Sequence of chain 1.B:
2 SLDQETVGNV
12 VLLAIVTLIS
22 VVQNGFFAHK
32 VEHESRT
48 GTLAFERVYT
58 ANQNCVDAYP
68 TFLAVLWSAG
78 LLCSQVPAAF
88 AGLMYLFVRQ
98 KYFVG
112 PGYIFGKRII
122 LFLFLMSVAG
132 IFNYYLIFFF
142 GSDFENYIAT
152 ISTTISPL

A protein and the small-molecule ligand that binds it are described below.
Small molecule (SMILES): CC(C)c1ccc2c(c1)c(SC(C)(C)C)c(CC(C)(C)C(=O)O)n2Cc1ccc(Cl)cc1

Sequence of chain 1.C:
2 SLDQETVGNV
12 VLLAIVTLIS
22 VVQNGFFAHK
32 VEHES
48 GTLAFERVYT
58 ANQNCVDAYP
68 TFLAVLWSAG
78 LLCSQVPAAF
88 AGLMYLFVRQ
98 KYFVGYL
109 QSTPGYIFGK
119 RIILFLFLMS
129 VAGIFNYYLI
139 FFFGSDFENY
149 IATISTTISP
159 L

Binding-site contacts:
Ligand atom CL1 contacts residue PHE27 of chain 1.C at 3.8 Å.
Ligand atom C4 contacts residue ILE115 of chain 1.B at 3.8 Å (hydrophobic).
Ligand atom C1 contacts residue ILE115 of chain 1.B at 3.7 Å (hydrophobic).
Ligand atom C5 contacts residue HIS30 of chain 1.C at 4.0 Å.
Ligand atom C26 contacts residue LYS118 of chain 1.B at 4.1 Å.
Ligand atom C20 contacts residue VAL23 of chain 1.C at 4.0 Å (hydrophobic).
Ligand atom C22 contacts residue LEU122 of chain 1.B at 3.9 Å (hydrophobic).
Ligand atom C17 contacts residue ILE115 of chain 1.B at 3.7 Å (hydrophobic).
Ligand atom C16 contacts residue GLY26 of chain 1.C at 4.1 Å.
Ligand atom S31 contacts residue LEU122 of chain 1.B at 3.8 Å.
Ligand atom C14 contacts residue LYS118 of chain 1.B at 3.7 Å.
Ligand atom C6 contacts residue PHE27 of chain 1.C at 3.4 Å (hydrophobic).
Ligand atom C3 contacts residue GLY26 of chain 1.C at 3.5 Å.
Ligand atom C12 contacts residue LYS118 of chain 1.B at 3.8 Å.
Ligand atom C9 contacts residue GLY26 of chain 1.C at 4.0 Å.
Ligand atom C2 contacts residue HIS30 of chain 1.C at 3.7 Å.
Ligand atom C11 contacts residue LYS118 of chain 1.B at 3.5 Å.
Ligand atom C18 contacts residue LYS118 of chain 1.B at 3.2 Å.
Ligand atom C13 contacts residue PHE27 of chain 1.C at 4.0 Å (hydrophobic).
Ligand atom C15 contacts residue LYS118 of chain 1.B at 3.7 Å.
Ligand atom C3 contacts residue PHE27 of chain 1.C at 3.9 Å (hydrophobic).
Ligand atom C6 contacts residue GLY26 of chain 1.C at 3.5 Å.
Ligand atom C16 contacts residue THR68 of chain 1.B at 3.9 Å.
Ligand atom C10 contacts residue GLY26 of chain 1.C at 3.9 Å.
Ligand atom C4 contacts residue GLY26 of chain 1.C at 3.6 Å.
Ligand atom C23 contacts residue LYS118 of chain 1.B at 3.5 Å.
Ligand atom C8 contacts residue LYS118 of chain 1.B at 3.6 Å.
Ligand atom S31 contacts residue LYS118 of chain 1.B at 4.1 Å.
Ligand atom C1 contacts residue ALA29 of chain 1.C at 3.9 Å (hydrophobic).
Ligand atom C1 contacts residue GLY26 of chain 1.C at 3.6 Å.
Ligand atom O30 contacts residue LYS118 of chain 1.B at 2.4 Å.
Ligand atom C6 contacts residue VAL23 of chain 1.C at 4.0 Å (hydrophobic).
Ligand atom C19 contacts residue LEU122 of chain 1.B at 4.1 Å (hydrophobic).
Ligand atom C20 contacts residue VAL22 of chain 1.C at 3.8 Å (hydrophobic).
Ligand atom C22 contacts residue PHE125 of chain 1.B at 3.6 Å (hydrophobic).
Ligand atom C4 contacts residue LYS118 of chain 1.B at 3.8 Å.
Ligand atom C17 contacts residue ALA65 of chain 1.B at 3.9 Å (hydrophobic).
Ligand atom C11 contacts residue GLY26 of chain 1.C at 3.9 Å.
Ligand atom N28 contacts residue LYS118 of chain 1.B at 3.4 Å.
Ligand atom C9 contacts residue HIS30 of chain 1.C at 4.0 Å.